The protein below binds the small molecule below.
Small molecule (SMILES): NC(=O)Nc1ccccc1

Binding-site contacts:
Ligand atom C7 contacts residue PHE225 of chain 1.A at 3.9 Å (hydrophobic).
Ligand atom C6 contacts residue PHE225 of chain 1.A at 4.1 Å (hydrophobic).
Ligand atom C5 contacts residue LEU241 of chain 1.A at 4.2 Å (hydrophobic).
Ligand atom C4 contacts residue LEU241 of chain 1.A at 4.2 Å (hydrophobic).
Ligand atom O1 contacts residue LEU245 of chain 1.A at 4.3 Å.
Ligand atom C1 contacts residue TRP269 of chain 1.A at 4.1 Å (hydrophobic).
Ligand atom C4 contacts residue ARG250 of chain 1.A at 4.2 Å.
Ligand atom N2 contacts residue ARG250 of chain 1.A at 4.2 Å.
Ligand atom C6 contacts residue PHE183 of chain 1.A at 3.7 Å (hydrophobic).
Ligand atom C1 contacts residue LEU245 of chain 1.A at 4.0 Å (hydrophobic).
Ligand atom C6 contacts residue LEU241 of chain 1.A at 4.1 Å (hydrophobic).
Ligand atom C5 contacts residue MET228 of chain 1.A at 3.7 Å (hydrophobic).
Ligand atom C7 contacts residue MET228 of chain 1.A at 4.3 Å (hydrophobic).
Ligand atom N2 contacts residue TRP269 of chain 1.A at 3.4 Å.
Ligand atom O1 contacts residue ARG250 of chain 1.A at 3.2 Å.
Ligand atom O1 contacts residue GLN249 of chain 1.A at 4.4 Å.
Ligand atom C3 contacts residue LEU241 of chain 1.A at 4.1 Å (hydrophobic).
Ligand atom C5 contacts residue LEU251 of chain 1.A at 4.0 Å (hydrophobic).
Ligand atom C2 contacts residue LEU241 of chain 1.A at 4.2 Å (hydrophobic).
Ligand atom C3 contacts residue PHE183 of chain 1.A at 4.1 Å (hydrophobic).
Ligand atom N2 contacts residue TRP202 of chain 1.A at 3.3 Å.
Ligand atom C7 contacts residue LEU251 of chain 1.A at 3.7 Å (hydrophobic).
Ligand atom C1 contacts residue ARG250 of chain 1.A at 4.0 Å.
Ligand atom O1 contacts residue TRP269 of chain 1.A at 3.8 Å.
Ligand atom N2 contacts residue VAL206 of chain 1.A at 4.3 Å.
Ligand atom N1 contacts residue LEU245 of chain 1.A at 3.8 Å.
Ligand atom C4 contacts residue LEU245 of chain 1.A at 3.9 Å (hydrophobic).
Ligand atom C3 contacts residue LEU251 of chain 1.A at 3.7 Å (hydrophobic).
Ligand atom O1 contacts residue LEU251 of chain 1.A at 2.9 Å (h-bond).
Ligand atom C1 contacts residue TRP202 of chain 1.A at 4.1 Å (hydrophobic).
Ligand atom C6 contacts residue LEU251 of chain 1.A at 3.6 Å (hydrophobic).
Ligand atom C4 contacts residue LEU251 of chain 1.A at 4.0 Å (hydrophobic).
Ligand atom C6 contacts residue PRO221 of chain 1.A at 3.6 Å (hydrophobic).
Ligand atom C1 contacts residue LEU251 of chain 1.A at 3.9 Å (hydrophobic).
Ligand atom C2 contacts residue LEU251 of chain 1.A at 3.6 Å (hydrophobic).
Ligand atom N1 contacts residue LEU251 of chain 1.A at 3.9 Å.
Ligand atom C7 contacts residue LEU241 of chain 1.A at 4.2 Å (hydrophobic).
Ligand atom C7 contacts residue PRO221 of chain 1.A at 4.1 Å (hydrophobic).
Ligand atom C2 contacts residue LEU245 of chain 1.A at 4.2 Å (hydrophobic).
Ligand atom N2 contacts residue LEU245 of chain 1.A at 4.4 Å.

Sequence of chain 1.A:
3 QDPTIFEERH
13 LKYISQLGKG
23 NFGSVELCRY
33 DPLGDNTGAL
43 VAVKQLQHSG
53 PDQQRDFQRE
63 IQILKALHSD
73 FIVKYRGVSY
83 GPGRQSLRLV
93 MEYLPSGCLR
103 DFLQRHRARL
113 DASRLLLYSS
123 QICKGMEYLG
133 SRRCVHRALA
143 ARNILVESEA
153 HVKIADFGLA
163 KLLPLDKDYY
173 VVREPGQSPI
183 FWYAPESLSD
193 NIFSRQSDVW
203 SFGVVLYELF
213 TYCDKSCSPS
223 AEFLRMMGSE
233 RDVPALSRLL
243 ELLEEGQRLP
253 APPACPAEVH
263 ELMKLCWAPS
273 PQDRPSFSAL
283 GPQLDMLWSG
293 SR